Binding-site contacts:
Ligand atom C5' contacts residue ASN671 of chain 1.M at 4.2 Å.
Ligand atom C1' contacts residue ARG647 of chain 1.M at 4.0 Å.
Ligand atom O4' contacts residue ARG647 of chain 1.M at 3.1 Å (salt-bridge).
Ligand atom C5' contacts residue ARG647 of chain 1.M at 4.1 Å.
Ligand atom C4' contacts residue ARG647 of chain 1.M at 3.8 Å.
Ligand atom OP1 contacts residue LYS679 of chain 1.M at 4.1 Å.
Ligand atom OP1 contacts residue LYS704 of chain 1.M at 3.8 Å.
Ligand atom C4' contacts residue ASN671 of chain 1.M at 4.4 Å.
Ligand atom O4' contacts residue ASN671 of chain 1.M at 4.1 Å.
Ligand atom N2 contacts residue PHE644 of chain 1.M at 3.7 Å.
Ligand atom C2 contacts residue PHE644 of chain 1.M at 4.5 Å (hydrophobic).
Ligand atom O4' contacts residue ARG647 of chain 1.M at 4.1 Å.
Ligand atom N3 contacts residue PHE644 of chain 1.M at 4.3 Å.
Ligand atom O2 contacts residue PHE644 of chain 1.M at 4.2 Å.

Sequence of chain 1.M:
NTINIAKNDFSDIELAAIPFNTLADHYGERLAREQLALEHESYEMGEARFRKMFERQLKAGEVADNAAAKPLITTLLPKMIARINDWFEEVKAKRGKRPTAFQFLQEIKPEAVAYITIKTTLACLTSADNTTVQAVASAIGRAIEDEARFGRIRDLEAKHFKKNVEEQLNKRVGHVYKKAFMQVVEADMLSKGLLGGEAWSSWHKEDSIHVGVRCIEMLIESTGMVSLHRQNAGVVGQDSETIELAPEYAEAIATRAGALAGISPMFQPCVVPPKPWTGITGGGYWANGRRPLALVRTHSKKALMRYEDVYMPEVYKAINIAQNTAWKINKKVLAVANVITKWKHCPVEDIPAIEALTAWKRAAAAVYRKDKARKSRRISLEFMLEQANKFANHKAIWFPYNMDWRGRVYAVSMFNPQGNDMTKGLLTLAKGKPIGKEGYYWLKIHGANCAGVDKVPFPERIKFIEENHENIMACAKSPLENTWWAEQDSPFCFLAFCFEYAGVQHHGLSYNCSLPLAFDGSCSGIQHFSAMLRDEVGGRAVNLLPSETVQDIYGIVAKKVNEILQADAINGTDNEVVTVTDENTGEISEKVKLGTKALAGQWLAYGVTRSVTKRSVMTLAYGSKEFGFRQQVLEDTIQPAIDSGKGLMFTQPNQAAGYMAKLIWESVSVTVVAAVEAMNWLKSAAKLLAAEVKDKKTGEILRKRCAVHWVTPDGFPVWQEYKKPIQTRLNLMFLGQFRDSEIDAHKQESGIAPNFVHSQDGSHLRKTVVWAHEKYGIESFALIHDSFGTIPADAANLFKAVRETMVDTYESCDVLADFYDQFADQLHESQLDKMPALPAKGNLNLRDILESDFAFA

A protein and the small-molecule ligand that binds it are described below.
Small molecule (SMILES): Cc1cn([C@H]2C[C@H](O[P](=O)(O)OC[C@H]3O[C@@H](n4ccc(N)nc4=O)C[C@@H]3O[P](=O)(O)OC[C@H]3O[C@@H](n4cnc5c(=O)nc(N)[nH]c54)C[C@@H]3O[P](=O)(O)OC[C@H]3O[C@@H](n4cnc5c(N)ncnc54)C[C@@H]3O[P](=O)(O)OC[C@H]3O[C@@H](n4cc(C)c(=O)[nH]c4=O)C[C@@H]3O[P](=O)(O)OC[C@H]3O[C@@H](n4cc(C)c(=O)[nH]c4=O)C[C@@H]3O[P](=O)(O)OC[C@H]3O[C@@H](n4ccc(N)nc4=O)C[C@@H]3O[P](=O)(O)OC[C@H]3O[C@@H](n4ccc(N)nc4=O)C[C@@H]3O)[C@@H](CO[P](=O)(O)O[C@H]3C[C@H](n4cnc5c(=O)nc(N)[nH]c54)O[C@@H]3CO)O2)c(=O)[nH]c1=O